A small-molecule ligand and the protein it binds are described below.
Small molecule (SMILES): CNc1nccc(-c2cccnc2Oc2ccc(NC(=O)Nc3cccc(C(F)(F)F)c3)cc2C)n1

Sequence of chain 1.B:
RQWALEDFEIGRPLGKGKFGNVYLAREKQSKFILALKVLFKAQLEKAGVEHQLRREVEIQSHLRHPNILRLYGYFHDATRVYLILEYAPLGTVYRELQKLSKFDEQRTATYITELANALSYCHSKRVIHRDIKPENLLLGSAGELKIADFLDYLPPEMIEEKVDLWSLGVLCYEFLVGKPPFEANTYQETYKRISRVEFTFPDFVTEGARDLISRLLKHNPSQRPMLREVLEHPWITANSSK

Binding-site contacts:
Ligand atom C20 contacts residue LYS19 of chain 1.B at 3.4 Å.
Ligand atom N2 contacts residue TYR88 of chain 1.B at 3.7 Å.
Ligand atom C21 contacts residue LYS19 of chain 1.B at 3.6 Å.
Ligand atom C4 contacts residue GLU87 of chain 1.B at 3.2 Å.
Ligand atom C17 contacts residue ALA149 of chain 1.B at 3.4 Å (hydrophobic).
Ligand atom C14 contacts residue SO41 of chain 1.F at 3.5 Å.
Ligand atom C22 contacts residue LEU54 of chain 1.B at 3.7 Å (hydrophobic).
Ligand atom N6 contacts residue SO41 of chain 1.F at 3.1 Å (h-bond).
Ligand atom C2 contacts residue LEU139 of chain 1.B at 3.7 Å (hydrophobic).
Ligand atom N2 contacts residue ALA89 of chain 1.B at 3.1 Å (h-bond).
Ligand atom C18 contacts residue LYS38 of chain 1.B at 3.6 Å.
Ligand atom N5 contacts residue SO41 of chain 1.F at 2.7 Å (h-bond).
Ligand atom C17 contacts residue ASN137 of chain 1.B at 3.3 Å.
Ligand atom C12 contacts residue LEU86 of chain 1.B at 3.6 Å (hydrophobic).
Ligand atom N1 contacts residue LEU139 of chain 1.B at 3.7 Å.
Ligand atom N5 contacts residue PHE151 of chain 1.B at 3.7 Å.
Ligand atom F1 contacts residue VAL50 of chain 1.B at 3.2 Å.
Ligand atom C8 contacts residue VAL23 of chain 1.B at 3.5 Å (hydrophobic).
Ligand atom C4 contacts residue LEU139 of chain 1.B at 3.6 Å (hydrophobic).
Ligand atom C1 contacts residue LEU139 of chain 1.B at 3.7 Å (hydrophobic).
Ligand atom N2 contacts residue LEU139 of chain 1.B at 3.7 Å.
Ligand atom C24 contacts residue SO41 of chain 1.F at 3.3 Å.
Ligand atom N4 contacts residue TYR88 of chain 1.B at 3.8 Å.
Ligand atom N4 contacts residue ALA89 of chain 1.B at 2.7 Å (h-bond).
Ligand atom F3 contacts residue GLN53 of chain 1.B at 3.4 Å.
Ligand atom C3 contacts residue LEU139 of chain 1.B at 3.6 Å (hydrophobic).
Ligand atom C7 contacts residue VAL23 of chain 1.B at 3.7 Å (hydrophobic).
Ligand atom C19 contacts residue SO41 of chain 1.F at 3.6 Å.
Ligand atom C15 contacts residue SO41 of chain 1.F at 3.5 Å.
Ligand atom N6 contacts residue PHE151 of chain 1.B at 3.4 Å.
Ligand atom C9 contacts residue VAL23 of chain 1.B at 3.7 Å (hydrophobic).
Ligand atom F3 contacts residue LEU54 of chain 1.B at 3.1 Å.
Ligand atom C21 contacts residue LEU54 of chain 1.B at 3.8 Å (hydrophobic).
Ligand atom C10 contacts residue ALA89 of chain 1.B at 3.3 Å (hydrophobic).
Ligand atom F3 contacts residue GLU57 of chain 1.B at 3.4 Å.
Ligand atom C18 contacts residue PHE151 of chain 1.B at 3.5 Å (hydrophobic).
Ligand atom N3 contacts residue VAL23 of chain 1.B at 3.5 Å.
Ligand atom O2 contacts residue LYS38 of chain 1.B at 2.5 Å (salt-bridge).
Ligand atom C18 contacts residue SO41 of chain 1.F at 3.4 Å.
Ligand atom F2 contacts residue GLU57 of chain 1.B at 3.3 Å.